Sequence of chain 1.C:
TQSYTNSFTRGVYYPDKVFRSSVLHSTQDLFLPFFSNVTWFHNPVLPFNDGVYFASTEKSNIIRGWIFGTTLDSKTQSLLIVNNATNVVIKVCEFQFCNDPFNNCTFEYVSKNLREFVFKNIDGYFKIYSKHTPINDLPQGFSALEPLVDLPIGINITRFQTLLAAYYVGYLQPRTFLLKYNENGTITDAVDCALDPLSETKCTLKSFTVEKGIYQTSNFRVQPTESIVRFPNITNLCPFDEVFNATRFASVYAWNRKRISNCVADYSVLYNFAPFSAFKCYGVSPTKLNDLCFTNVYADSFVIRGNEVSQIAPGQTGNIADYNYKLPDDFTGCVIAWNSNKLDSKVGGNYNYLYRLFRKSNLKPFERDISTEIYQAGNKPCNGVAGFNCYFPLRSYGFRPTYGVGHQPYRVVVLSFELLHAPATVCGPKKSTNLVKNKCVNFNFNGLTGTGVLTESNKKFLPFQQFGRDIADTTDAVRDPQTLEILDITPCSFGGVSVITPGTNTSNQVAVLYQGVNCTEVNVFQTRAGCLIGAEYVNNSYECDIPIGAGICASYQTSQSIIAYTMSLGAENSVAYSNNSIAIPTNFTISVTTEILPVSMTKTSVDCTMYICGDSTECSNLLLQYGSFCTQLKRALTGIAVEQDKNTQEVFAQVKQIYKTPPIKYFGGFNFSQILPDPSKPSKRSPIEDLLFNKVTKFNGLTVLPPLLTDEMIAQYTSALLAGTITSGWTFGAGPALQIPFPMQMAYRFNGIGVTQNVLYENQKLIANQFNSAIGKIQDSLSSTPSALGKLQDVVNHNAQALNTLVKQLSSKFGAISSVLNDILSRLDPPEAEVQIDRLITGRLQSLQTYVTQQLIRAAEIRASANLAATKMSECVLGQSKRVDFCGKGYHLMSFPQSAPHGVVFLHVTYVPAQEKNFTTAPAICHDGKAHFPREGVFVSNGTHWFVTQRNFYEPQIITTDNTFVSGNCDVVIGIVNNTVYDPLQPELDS

Binding-site contacts:
Ligand atom C4 contacts residue ASN613 of chain 1.C at 4.2 Å.
Ligand atom C3 contacts residue ASN613 of chain 1.C at 3.7 Å.
Ligand atom O5 contacts residue ASN613 of chain 1.C at 2.4 Å (h-bond).
Ligand atom O3 contacts residue ASN613 of chain 1.C at 4.0 Å.
Ligand atom C7 contacts residue ASN613 of chain 1.C at 4.0 Å.
Ligand atom C5 contacts residue ASN613 of chain 1.C at 3.6 Å.
Ligand atom C8 contacts residue ASN613 of chain 1.C at 4.1 Å.
Ligand atom C2 contacts residue ASN613 of chain 1.C at 2.4 Å.
Ligand atom C1 contacts residue THR615 of chain 1.C at 4.5 Å.
Ligand atom N2 contacts residue ASN613 of chain 1.C at 3.2 Å (h-bond).
Ligand atom C1 contacts residue ASN613 of chain 1.C at 1.4 Å.

The protein below binds the small molecule below.
Small molecule (SMILES): CC(=O)N[C@@H]1[C@@H](O)[C@H](O)[C@@H](CO)O[C@H]1O